Sequence of chain 28.E:
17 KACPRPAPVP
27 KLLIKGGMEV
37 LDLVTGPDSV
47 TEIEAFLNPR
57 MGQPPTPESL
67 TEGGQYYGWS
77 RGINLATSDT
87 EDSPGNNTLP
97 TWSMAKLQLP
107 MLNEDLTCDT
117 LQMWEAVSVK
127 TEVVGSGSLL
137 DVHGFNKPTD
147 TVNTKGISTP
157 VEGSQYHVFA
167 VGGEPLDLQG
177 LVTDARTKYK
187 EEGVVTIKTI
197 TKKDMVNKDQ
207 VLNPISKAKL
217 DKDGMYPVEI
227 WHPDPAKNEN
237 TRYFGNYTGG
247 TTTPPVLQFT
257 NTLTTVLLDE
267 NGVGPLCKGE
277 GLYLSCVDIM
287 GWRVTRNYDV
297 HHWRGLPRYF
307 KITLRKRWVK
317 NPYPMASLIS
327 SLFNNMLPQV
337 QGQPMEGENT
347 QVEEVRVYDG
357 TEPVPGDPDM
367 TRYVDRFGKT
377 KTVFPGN

Binding-site contacts:
Ligand atom C3 contacts residue GLY78 of chain 28.E at 4.0 Å.
Ligand atom C1 contacts residue GLY78 of chain 28.E at 4.0 Å.
Ligand atom O10 contacts residue ASN293 of chain 28.E at 3.9 Å.
Ligand atom O1A contacts residue SER89 of chain 28.E at 3.4 Å (h-bond).
Ligand atom C11 contacts residue ASP85 of chain 28.A at 3.8 Å.
Ligand atom C1 contacts residue SER89 of chain 28.E at 4.2 Å.
Ligand atom C5 contacts residue TYR72 of chain 28.E at 3.4 Å (hydrophobic).
Ligand atom O1B contacts residue SER89 of chain 28.E at 4.1 Å.
Ligand atom C4 contacts residue HIS298 of chain 28.E at 3.6 Å.
Ligand atom O4 contacts residue HIS298 of chain 28.E at 3.0 Å (h-bond).
Ligand atom O4 contacts residue TYR72 of chain 28.E at 4.2 Å.
Ligand atom O4 contacts residue ILE79 of chain 28.E at 3.5 Å (h-bond).
Ligand atom O1A contacts residue TYR72 of chain 28.E at 3.5 Å.
Ligand atom O10 contacts residue THR291 of chain 28.E at 3.8 Å.
Ligand atom C8 contacts residue ARG77 of chain 28.E at 4.2 Å.
Ligand atom O3 contacts residue GLY78 of chain 28.E at 3.6 Å.
Ligand atom C1 contacts residue TYR72 of chain 28.E at 3.8 Å (hydrophobic).
Ligand atom O1B contacts residue ASN80 of chain 28.E at 4.2 Å.
Ligand atom O1A contacts residue ARG77 of chain 28.E at 3.1 Å (salt-bridge).
Ligand atom C3 contacts residue HIS298 of chain 28.E at 3.8 Å.
Ligand atom C3 contacts residue VAL296 of chain 28.E at 3.7 Å (hydrophobic).
Ligand atom C8 contacts residue TYR72 of chain 28.E at 4.1 Å (hydrophobic).
Ligand atom O8 contacts residue TYR72 of chain 28.E at 3.5 Å (h-bond).
Ligand atom O4 contacts residue GLY78 of chain 28.E at 3.0 Å.
Ligand atom O1A contacts residue GLY78 of chain 28.E at 3.3 Å (h-bond).
Ligand atom N5 contacts residue TYR72 of chain 28.E at 3.1 Å (h-bond).
Ligand atom O6 contacts residue ASN93 of chain 28.E at 3.5 Å (h-bond).
Ligand atom O4 contacts residue THR291 of chain 28.E at 3.4 Å.
Ligand atom C4 contacts residue TYR72 of chain 28.E at 3.4 Å (hydrophobic).
Ligand atom C5 contacts residue ASN93 of chain 28.E at 4.1 Å.
Ligand atom C7 contacts residue TYR72 of chain 28.E at 3.9 Å (hydrophobic).
Ligand atom O4 contacts residue VAL296 of chain 28.E at 4.0 Å.
Ligand atom C3 contacts residue GLY78 of chain 28.E at 4.0 Å.
Ligand atom C1 contacts residue ARG77 of chain 28.E at 3.4 Å.
Ligand atom C6 contacts residue ASN93 of chain 28.E at 3.4 Å.
Ligand atom C4 contacts residue GLY78 of chain 28.E at 3.3 Å.
Ligand atom O1B contacts residue TYR72 of chain 28.E at 3.8 Å.
Ligand atom C2 contacts residue GLY78 of chain 28.E at 4.1 Å.
Ligand atom C6 contacts residue TYR72 of chain 28.E at 3.3 Å (hydrophobic).
Ligand atom O1B contacts residue ARG77 of chain 28.E at 2.8 Å (salt-bridge).

A small-molecule ligand and the protein it binds are described below.
Small molecule (SMILES): CC(=O)N[C@@H]1[C@@H](O[C@@H]2O[C@H](CO)[C@H](O)[C@H](O[C@]3(C(=O)O)C[C@H](O)[C@@H](NC(C)=O)[C@H]([C@H](O)[C@H](O)CO)O3)[C@H]2O)[C@H](O)[C@@H](CO[C@]2(C(=O)O)C[C@H](O)[C@@H](NC(C)=O)[C@H]([C@H](O)[C@H](O)CO)O2)O[C@H]1O

Sequence of chain 28.A:
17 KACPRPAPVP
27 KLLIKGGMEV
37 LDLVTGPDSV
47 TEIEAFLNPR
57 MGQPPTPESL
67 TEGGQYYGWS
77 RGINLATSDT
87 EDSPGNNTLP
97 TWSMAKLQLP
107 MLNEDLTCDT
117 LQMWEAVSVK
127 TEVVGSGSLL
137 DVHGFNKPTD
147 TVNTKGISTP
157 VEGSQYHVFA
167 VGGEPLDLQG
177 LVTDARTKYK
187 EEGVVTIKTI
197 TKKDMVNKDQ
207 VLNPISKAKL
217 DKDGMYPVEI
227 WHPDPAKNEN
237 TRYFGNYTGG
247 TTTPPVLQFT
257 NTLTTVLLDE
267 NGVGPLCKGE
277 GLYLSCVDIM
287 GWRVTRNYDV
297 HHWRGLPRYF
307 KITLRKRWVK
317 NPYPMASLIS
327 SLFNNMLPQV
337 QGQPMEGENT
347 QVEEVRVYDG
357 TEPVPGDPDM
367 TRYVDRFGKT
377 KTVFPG